Sequence of chain 1.E:
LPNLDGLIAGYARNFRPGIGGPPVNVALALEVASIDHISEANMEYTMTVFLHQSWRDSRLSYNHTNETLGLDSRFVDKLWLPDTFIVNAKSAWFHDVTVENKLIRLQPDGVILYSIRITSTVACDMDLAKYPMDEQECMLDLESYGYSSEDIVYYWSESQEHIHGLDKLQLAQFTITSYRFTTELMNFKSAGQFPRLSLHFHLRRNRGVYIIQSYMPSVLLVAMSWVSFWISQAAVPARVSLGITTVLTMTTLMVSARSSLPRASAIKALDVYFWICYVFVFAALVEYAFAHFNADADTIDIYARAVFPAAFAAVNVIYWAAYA

A small-molecule ligand and the protein it binds are described below.
Small molecule (SMILES): CC(=O)N[C@@H]1[C@@H](O)[C@H](O)[C@@H](CO)O[C@H]1O

Binding-site contacts:
Ligand atom O5 contacts residue ASN103 of chain 1.E at 2.4 Å (h-bond).
Ligand atom C2 contacts residue ASN103 of chain 1.E at 2.5 Å.
Ligand atom O7 contacts residue ASN103 of chain 1.E at 3.3 Å (h-bond).
Ligand atom C8 contacts residue ASN103 of chain 1.E at 4.5 Å.
Ligand atom C4 contacts residue ASN103 of chain 1.E at 4.2 Å.
Ligand atom C5 contacts residue ASN103 of chain 1.E at 3.7 Å.
Ligand atom C1 contacts residue ASN103 of chain 1.E at 1.4 Å.
Ligand atom C3 contacts residue ASN103 of chain 1.E at 3.8 Å.
Ligand atom C7 contacts residue ASN103 of chain 1.E at 3.5 Å.
Ligand atom N2 contacts residue ASN103 of chain 1.E at 2.9 Å (h-bond).